Binding-site contacts:
Ligand atom C3 contacts residue ILE114 of chain 1.D at 3.8 Å (hydrophobic).
Ligand atom C10 contacts residue TYR62 of chain 1.D at 3.9 Å (hydrophobic).
Ligand atom C7 contacts residue TYR43 of chain 1.D at 3.7 Å (hydrophobic).
Ligand atom C1 contacts residue ILE54 of chain 1.D at 3.6 Å (hydrophobic).
Ligand atom C6 contacts residue ILE114 of chain 1.D at 3.6 Å (hydrophobic).
Ligand atom C12 contacts residue ASN111 of chain 1.D at 3.8 Å.
Ligand atom C20 contacts residue ASP51 of chain 1.D at 3.7 Å.
Ligand atom N3 contacts residue ILE114 of chain 1.D at 3.7 Å.
Ligand atom C31 contacts residue TYR43 of chain 1.D at 3.6 Å (hydrophobic).
Ligand atom C9 contacts residue ASN105 of chain 1.D at 3.7 Å.
Ligand atom C19 contacts residue ASP51 of chain 1.D at 3.7 Å.
Ligand atom N1 contacts residue ILE54 of chain 1.D at 3.5 Å.
Ligand atom C4 contacts residue TYR43 of chain 1.D at 3.3 Å (hydrophobic).
Ligand atom C9 contacts residue PHE104 of chain 1.D at 3.6 Å (hydrophobic).
Ligand atom C10 contacts residue VAL48 of chain 1.D at 3.7 Å (hydrophobic).
Ligand atom C1 contacts residue TYR43 of chain 1.D at 3.4 Å (hydrophobic).
Ligand atom O1 contacts residue ASN105 of chain 1.D at 2.9 Å (h-bond).
Ligand atom C18 contacts residue ASN53 of chain 1.D at 3.5 Å.
Ligand atom N4 contacts residue ILE114 of chain 1.D at 3.5 Å.
Ligand atom N1 contacts residue TYR43 of chain 1.D at 3.5 Å.
Ligand atom C16 contacts residue ASN53 of chain 1.D at 3.8 Å.
Ligand atom C21 contacts residue ASN53 of chain 1.D at 3.4 Å.
Ligand atom N5 contacts residue TYR43 of chain 1.D at 3.8 Å.
Ligand atom C18 contacts residue PHE42 of chain 1.D at 3.9 Å (hydrophobic).
Ligand atom C10 contacts residue ILE58 of chain 1.D at 3.8 Å (hydrophobic).
Ligand atom C21 contacts residue PHE42 of chain 1.D at 3.5 Å (hydrophobic).
Ligand atom C12 contacts residue ILE114 of chain 1.D at 3.8 Å (hydrophobic).
Ligand atom N5 contacts residue ILE54 of chain 1.D at 3.4 Å.
Ligand atom C16 contacts residue TYR43 of chain 1.D at 3.8 Å (hydrophobic).
Ligand atom C2 contacts residue ILE114 of chain 1.D at 3.9 Å (hydrophobic).
Ligand atom C5 contacts residue ASN105 of chain 1.D at 3.4 Å.
Ligand atom C11 contacts residue TYR43 of chain 1.D at 3.4 Å (hydrophobic).
Ligand atom C13 contacts residue ASN111 of chain 1.D at 3.2 Å.
Ligand atom C17 contacts residue ASN53 of chain 1.D at 3.6 Å.
Ligand atom C20 contacts residue TYR43 of chain 1.D at 3.9 Å (hydrophobic).
Ligand atom N2 contacts residue TYR43 of chain 1.D at 3.8 Å.
Ligand atom C12 contacts residue ASN105 of chain 1.D at 3.4 Å.
Ligand atom C6 contacts residue ASN105 of chain 1.D at 3.7 Å.
Ligand atom C13 contacts residue ASN105 of chain 1.D at 3.2 Å.
Ligand atom C11 contacts residue VAL48 of chain 1.D at 3.9 Å (hydrophobic).

This protein binds this small molecule.
Small molecule (SMILES): CC[C@@H]1C(=O)N(C)c2cnc(Nc3ccc(C(=O)NC4CCN(C)CC4)cc3OC)nc2N1C1CCCC1

Sequence of chain 1.D:
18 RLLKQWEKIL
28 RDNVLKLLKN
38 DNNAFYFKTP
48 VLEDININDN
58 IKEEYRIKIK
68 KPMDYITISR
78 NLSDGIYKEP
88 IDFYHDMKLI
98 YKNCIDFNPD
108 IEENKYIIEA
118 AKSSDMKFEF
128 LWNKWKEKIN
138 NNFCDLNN